Sequence of chain 1.D:
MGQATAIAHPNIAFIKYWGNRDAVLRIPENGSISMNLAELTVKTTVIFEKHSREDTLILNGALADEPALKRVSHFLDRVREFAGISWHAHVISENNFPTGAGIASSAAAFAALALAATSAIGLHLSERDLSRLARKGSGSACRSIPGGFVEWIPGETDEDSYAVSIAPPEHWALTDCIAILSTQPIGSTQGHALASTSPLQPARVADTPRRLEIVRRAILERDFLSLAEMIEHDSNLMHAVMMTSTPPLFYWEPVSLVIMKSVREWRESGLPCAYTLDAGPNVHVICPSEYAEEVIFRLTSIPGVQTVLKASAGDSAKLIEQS

Binding-site contacts:
Ligand atom OP2 contacts residue TYR21 of chain 1.D at 3.9 Å.
Ligand atom P contacts residue SER142 of chain 1.D at 3.5 Å.
Ligand atom O2 contacts residue ARG147 of chain 1.D at 3.0 Å (salt-bridge).
Ligand atom OP3 contacts residue HIS198 of chain 1.D at 3.0 Å (h-bond).
Ligand atom C5 contacts residue HIS198 of chain 1.D at 3.9 Å.
Ligand atom C2 contacts residue TYR21 of chain 1.D at 3.4 Å (hydrophobic).
Ligand atom OP2 contacts residue SER142 of chain 1.D at 3.0 Å (h-bond).
Ligand atom O1 contacts residue ARG147 of chain 1.D at 2.7 Å (salt-bridge).
Ligand atom O5 contacts residue TYR21 of chain 1.D at 3.5 Å.
Ligand atom O5 contacts residue HIS198 of chain 1.D at 3.2 Å (h-bond).
Ligand atom O5 contacts residue SER144 of chain 1.D at 3.9 Å.
Ligand atom P contacts residue TYR21 of chain 1.D at 3.9 Å.
Ligand atom P contacts residue SER144 of chain 1.D at 3.6 Å.
Ligand atom C3 contacts residue TYR21 of chain 1.D at 3.9 Å (hydrophobic).
Ligand atom OP1 contacts residue SER144 of chain 1.D at 4.0 Å.
Ligand atom OP2 contacts residue GLY143 of chain 1.D at 3.5 Å (h-bond).
Ligand atom C4 contacts residue TYR21 of chain 1.D at 3.4 Å (hydrophobic).
Ligand atom C2 contacts residue LYS20 of chain 1.D at 3.9 Å.
Ligand atom OP1 contacts residue SER142 of chain 1.D at 3.6 Å.
Ligand atom C3A contacts residue TRP22 of chain 1.D at 3.8 Å (hydrophobic).
Ligand atom OP2 contacts residue SER144 of chain 1.D at 2.5 Å (h-bond).
Ligand atom OP3 contacts residue SER142 of chain 1.D at 3.8 Å.
Ligand atom C2 contacts residue ASP284 of chain 1.D at 3.7 Å.
Ligand atom OP1 contacts residue SER194 of chain 1.D at 2.9 Å (h-bond).
Ligand atom O1 contacts residue ASP284 of chain 1.D at 3.9 Å.
Ligand atom C3A contacts residue ALA285 of chain 1.D at 3.7 Å (hydrophobic).
Ligand atom P contacts residue SER194 of chain 1.D at 3.5 Å.
Ligand atom O1 contacts residue ALA17 of chain 1.D at 3.5 Å.
Ligand atom O2 contacts residue LYS20 of chain 1.D at 3.6 Å.
Ligand atom O2 contacts residue ALA17 of chain 1.D at 3.2 Å.
Ligand atom O3A contacts residue ASP284 of chain 1.D at 3.3 Å.
Ligand atom P contacts residue HIS198 of chain 1.D at 3.8 Å.
Ligand atom OP3 contacts residue TYR21 of chain 1.D at 3.7 Å.
Ligand atom O2 contacts residue TYR21 of chain 1.D at 2.8 Å (h-bond).
Ligand atom OP3 contacts residue SER194 of chain 1.D at 3.1 Å (h-bond).
Ligand atom C1 contacts residue TYR21 of chain 1.D at 3.8 Å (hydrophobic).
Ligand atom C5 contacts residue SER194 of chain 1.D at 4.0 Å.
Ligand atom C1 contacts residue ARG147 of chain 1.D at 3.3 Å.
Ligand atom C1 contacts residue ALA17 of chain 1.D at 3.5 Å (hydrophobic).
Ligand atom C3A contacts residue MET244 of chain 1.D at 3.9 Å (hydrophobic).

A protein and the small-molecule ligand that binds it are described below.
Small molecule (SMILES): C[C@@](O)(CCOP(=O)(O)O)CC(=O)O